A protein and the small-molecule ligand that binds it are described below.
Small molecule (SMILES): CC(=O)N[C@@H]1[C@@H](O)[C@H](O)[C@@H](CO)O[C@H]1O

Binding-site contacts:
Ligand atom C8 contacts residue THR239 of chain 1.A at 3.4 Å.
Ligand atom C5 contacts residue SER255 of chain 1.A at 4.0 Å.
Ligand atom C5 contacts residue ASN253 of chain 1.A at 3.6 Å.
Ligand atom C3 contacts residue ASN253 of chain 1.A at 3.8 Å.
Ligand atom O6 contacts residue ASN253 of chain 1.A at 4.5 Å.
Ligand atom C6 contacts residue SER255 of chain 1.A at 4.4 Å.
Ligand atom C7 contacts residue ASN253 of chain 1.A at 3.4 Å.
Ligand atom O5 contacts residue ASN253 of chain 1.A at 2.4 Å (h-bond).
Ligand atom C4 contacts residue ASN253 of chain 1.A at 4.2 Å.
Ligand atom C1 contacts residue SER255 of chain 1.A at 4.2 Å.
Ligand atom C2 contacts residue ASN253 of chain 1.A at 2.5 Å.
Ligand atom O5 contacts residue SER255 of chain 1.A at 4.0 Å.
Ligand atom C1 contacts residue ASN253 of chain 1.A at 1.4 Å.
Ligand atom C8 contacts residue THR240 of chain 1.A at 3.5 Å.
Ligand atom N2 contacts residue ASN253 of chain 1.A at 3.0 Å (h-bond).
Ligand atom C8 contacts residue LEU236 of chain 1.A at 4.1 Å (hydrophobic).
Ligand atom O7 contacts residue ASN253 of chain 1.A at 3.4 Å (h-bond).
Ligand atom C7 contacts residue THR240 of chain 1.A at 4.3 Å.

Sequence of chain 1.A:
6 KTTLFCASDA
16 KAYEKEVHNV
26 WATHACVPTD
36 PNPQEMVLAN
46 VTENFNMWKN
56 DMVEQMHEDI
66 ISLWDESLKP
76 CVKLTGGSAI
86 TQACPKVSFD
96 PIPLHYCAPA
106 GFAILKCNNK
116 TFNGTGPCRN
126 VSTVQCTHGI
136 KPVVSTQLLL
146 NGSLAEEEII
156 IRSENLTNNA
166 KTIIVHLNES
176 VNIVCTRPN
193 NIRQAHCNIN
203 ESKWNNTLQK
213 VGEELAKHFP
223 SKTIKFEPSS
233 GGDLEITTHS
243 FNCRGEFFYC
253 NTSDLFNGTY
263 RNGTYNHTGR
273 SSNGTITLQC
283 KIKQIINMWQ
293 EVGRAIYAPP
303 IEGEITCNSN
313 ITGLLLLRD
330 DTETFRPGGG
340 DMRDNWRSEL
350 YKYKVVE